Binding-site contacts:
Ligand atom C3 contacts residue ASP53 of chain 1.D at 3.5 Å.
Ligand atom O5 contacts residue GLY352 of chain 1.D at 3.9 Å.
Ligand atom C3 contacts residue ASP193 of chain 1.D at 3.8 Å.
Ligand atom C6 contacts residue GLU50 of chain 1.D at 3.3 Å.
Ligand atom C1 contacts residue TYR243 of chain 1.D at 3.9 Å (hydrophobic).
Ligand atom O3 contacts residue TYR243 of chain 1.D at 3.7 Å.
Ligand atom C4 contacts residue TYR243 of chain 1.D at 3.8 Å (hydrophobic).
Ligand atom O1 contacts residue ANP1 of chain 1.P at 2.7 Å (h-bond).
Ligand atom C6 contacts residue GLY352 of chain 1.D at 4.0 Å.
Ligand atom C1 contacts residue ANP1 of chain 1.P at 3.6 Å.
Ligand atom O2 contacts residue MG1 of chain 1.O at 3.8 Å.
Ligand atom O5 contacts residue TYR243 of chain 1.D at 3.8 Å.
Ligand atom O3 contacts residue ASP53 of chain 1.D at 2.7 Å (salt-bridge).
Ligand atom O6 contacts residue GLY49 of chain 1.D at 3.7 Å.
Ligand atom O5 contacts residue GLY353 of chain 1.D at 3.5 Å.
Ligand atom O4 contacts residue TYR54 of chain 1.D at 3.4 Å.
Ligand atom C6 contacts residue HIS51 of chain 1.D at 3.2 Å.
Ligand atom O2 contacts residue ASP193 of chain 1.D at 3.2 Å (salt-bridge).
Ligand atom C3 contacts residue TYR243 of chain 1.D at 3.9 Å (hydrophobic).
Ligand atom C2 contacts residue ASP193 of chain 1.D at 4.1 Å.
Ligand atom O3 contacts residue CYS189 of chain 1.D at 3.8 Å.
Ligand atom O3 contacts residue GLY190 of chain 1.D at 3.1 Å (h-bond).
Ligand atom O1 contacts residue GLY353 of chain 1.D at 3.6 Å (h-bond).
Ligand atom O6 contacts residue MSE192 of chain 1.D at 3.6 Å.
Ligand atom O2 contacts residue CYS189 of chain 1.D at 3.4 Å.
Ligand atom O4 contacts residue ASP53 of chain 1.D at 2.6 Å (salt-bridge).
Ligand atom O4 contacts residue TYR243 of chain 1.D at 2.7 Å (h-bond).
Ligand atom C3 contacts residue MSE192 of chain 1.D at 3.9 Å.
Ligand atom O1 contacts residue ARG44 of chain 1.D at 3.4 Å (salt-bridge).
Ligand atom C5 contacts residue GLU50 of chain 1.D at 4.0 Å.
Ligand atom O6 contacts residue HIS51 of chain 1.D at 2.6 Å (h-bond).
Ligand atom O2 contacts residue ANP1 of chain 1.P at 3.9 Å.
Ligand atom C5 contacts residue MSE192 of chain 1.D at 3.7 Å.
Ligand atom O1 contacts residue ASP193 of chain 1.D at 3.8 Å.
Ligand atom C1 contacts residue GLY353 of chain 1.D at 3.9 Å.
Ligand atom C4 contacts residue ASP53 of chain 1.D at 3.0 Å.
Ligand atom C2 contacts residue CYS189 of chain 1.D at 4.0 Å (hydrophobic).
Ligand atom C2 contacts residue TYR243 of chain 1.D at 3.4 Å (hydrophobic).
Ligand atom C4 contacts residue MSE192 of chain 1.D at 3.6 Å.
Ligand atom O6 contacts residue GLU50 of chain 1.D at 2.3 Å (salt-bridge).

This protein binds this small molecule.
Small molecule (SMILES): OC[C@H]1O[C@H](O)[C@H](O)[C@@H](O)[C@H]1O

Sequence of chain 1.D:
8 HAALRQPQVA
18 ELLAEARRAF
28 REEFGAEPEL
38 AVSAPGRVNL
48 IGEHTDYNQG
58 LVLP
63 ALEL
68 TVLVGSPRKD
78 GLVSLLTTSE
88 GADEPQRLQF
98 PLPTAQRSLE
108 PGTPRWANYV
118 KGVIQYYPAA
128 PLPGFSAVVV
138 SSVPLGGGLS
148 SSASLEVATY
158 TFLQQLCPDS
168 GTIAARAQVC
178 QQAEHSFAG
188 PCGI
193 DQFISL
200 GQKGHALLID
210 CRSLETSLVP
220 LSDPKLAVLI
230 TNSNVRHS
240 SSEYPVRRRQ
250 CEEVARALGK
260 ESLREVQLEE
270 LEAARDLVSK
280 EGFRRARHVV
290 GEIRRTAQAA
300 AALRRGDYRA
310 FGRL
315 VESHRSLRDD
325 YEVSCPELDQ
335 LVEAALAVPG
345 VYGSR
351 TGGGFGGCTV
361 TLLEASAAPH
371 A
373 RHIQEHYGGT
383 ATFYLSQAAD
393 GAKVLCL